Binding-site contacts:
Ligand atom C2 contacts residue ASN120 of chain 4.A at 2.3 Å.
Ligand atom C8 contacts residue ASN119 of chain 4.A at 3.6 Å.
Ligand atom C7 contacts residue ASN120 of chain 4.A at 3.3 Å.
Ligand atom O3 contacts residue ASP250 of chain 1.A at 3.1 Å (salt-bridge).
Ligand atom C6 contacts residue ILE285 of chain 1.A at 3.4 Å (hydrophobic).
Ligand atom C6 contacts residue GLN311 of chain 1.A at 3.6 Å.
Ligand atom O5 contacts residue ARG283 of chain 1.A at 3.3 Å (salt-bridge).
Ligand atom O3 contacts residue ASN249 of chain 1.A at 2.7 Å (h-bond).
Ligand atom O5 contacts residue GLY374 of chain 1.A at 3.3 Å.
Ligand atom C5 contacts residue ILE310 of chain 1.A at 3.5 Å (hydrophobic).
Ligand atom O3 contacts residue GLN311 of chain 1.A at 3.4 Å.
Ligand atom O5 contacts residue ASN120 of chain 4.A at 2.4 Å (h-bond).
Ligand atom O6 contacts residue ILE310 of chain 1.A at 3.2 Å (h-bond).
Ligand atom C5 contacts residue ASN120 of chain 4.A at 3.7 Å.
Ligand atom C4 contacts residue GLU294 of chain 1.A at 3.5 Å.
Ligand atom C6 contacts residue PRO309 of chain 1.A at 3.6 Å (hydrophobic).
Ligand atom O6 contacts residue ILE285 of chain 1.A at 2.7 Å (h-bond).
Ligand atom N2 contacts residue ASN120 of chain 4.A at 2.7 Å (h-bond).
Ligand atom C6 contacts residue LEU373 of chain 1.A at 3.4 Å (hydrophobic).
Ligand atom O6 contacts residue GLN375 of chain 1.A at 3.0 Å (h-bond).
Ligand atom O3 contacts residue GLY312 of chain 1.A at 3.1 Å (h-bond).
Ligand atom C6 contacts residue ILE310 of chain 1.A at 3.4 Å (hydrophobic).
Ligand atom C3 contacts residue ASN120 of chain 4.A at 3.7 Å.
Ligand atom O4 contacts residue THR287 of chain 1.A at 3.5 Å.
Ligand atom O5 contacts residue ASP250 of chain 1.A at 3.7 Å.
Ligand atom O4 contacts residue ARG247 of chain 1.A at 3.1 Å (salt-bridge).
Ligand atom O2 contacts residue GLY312 of chain 1.A at 3.2 Å.
Ligand atom O6 contacts residue ASP250 of chain 1.A at 2.6 Å (salt-bridge).
Ligand atom O7 contacts residue ASN120 of chain 4.A at 3.6 Å (h-bond).
Ligand atom C3 contacts residue GLY312 of chain 1.A at 3.3 Å.
Ligand atom O4 contacts residue ARG283 of chain 1.A at 3.5 Å (salt-bridge).
Ligand atom C1 contacts residue ASN120 of chain 4.A at 1.4 Å.
Ligand atom O2 contacts residue LEU296 of chain 1.A at 3.5 Å.
Ligand atom C5 contacts residue ARG283 of chain 1.A at 3.7 Å.
Ligand atom O3 contacts residue ARG283 of chain 1.A at 2.9 Å (salt-bridge).
Ligand atom O2 contacts residue ASN249 of chain 1.A at 3.2 Å (h-bond).
Ligand atom C3 contacts residue GLU294 of chain 1.A at 3.3 Å.
Ligand atom O4 contacts residue GLU294 of chain 1.A at 2.6 Å (salt-bridge).
Ligand atom O3 contacts residue GLU294 of chain 1.A at 2.6 Å (salt-bridge).
Ligand atom O5 contacts residue GLN375 of chain 1.A at 3.3 Å (h-bond).

Sequence of chain 4.A:
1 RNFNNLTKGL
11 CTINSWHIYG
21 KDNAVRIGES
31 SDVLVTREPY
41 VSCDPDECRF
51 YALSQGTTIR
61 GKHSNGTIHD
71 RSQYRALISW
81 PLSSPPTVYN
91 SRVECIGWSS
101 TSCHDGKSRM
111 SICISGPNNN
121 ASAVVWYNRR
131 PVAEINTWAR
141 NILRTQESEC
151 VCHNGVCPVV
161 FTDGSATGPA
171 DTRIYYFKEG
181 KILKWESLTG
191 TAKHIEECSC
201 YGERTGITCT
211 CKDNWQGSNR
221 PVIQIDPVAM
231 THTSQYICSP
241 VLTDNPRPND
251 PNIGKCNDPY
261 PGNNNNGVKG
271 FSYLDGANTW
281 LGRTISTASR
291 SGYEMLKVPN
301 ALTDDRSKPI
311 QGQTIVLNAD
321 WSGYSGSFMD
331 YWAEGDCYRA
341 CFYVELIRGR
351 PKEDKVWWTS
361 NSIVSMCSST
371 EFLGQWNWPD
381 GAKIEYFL

This protein binds this small molecule.
Small molecule (SMILES): CC(=O)N[C@H]1[C@H](O[C@H]2[C@H](O)[C@@H](NC(C)=O)CO[C@@H]2CO)O[C@H](CO)[C@@H](O[C@@H]2O[C@H](CO[C@H]3O[C@H](CO[C@H]4O[C@H](CO)[C@@H](O)[C@H](O)[C@@H]4O)[C@@H](O)[C@H](O[C@H]4O[C@H](CO)[C@@H](O)[C@H](O)[C@@H]4O)[C@@H]3O)[C@@H](O)[C@H](O[C@H]3O[C@H](CO)[C@@H](O)[C@H](O)[C@@H]3O[C@H]3O[C@H](CO)[C@@H](O)[C@H](O)[C@@H]3O[C@H]3O[C@H](CO)[C@@H](O)[C@H](O)[C@@H]3O)[C@@H]2O)[C@@H]1O

Sequence of chain 1.A:
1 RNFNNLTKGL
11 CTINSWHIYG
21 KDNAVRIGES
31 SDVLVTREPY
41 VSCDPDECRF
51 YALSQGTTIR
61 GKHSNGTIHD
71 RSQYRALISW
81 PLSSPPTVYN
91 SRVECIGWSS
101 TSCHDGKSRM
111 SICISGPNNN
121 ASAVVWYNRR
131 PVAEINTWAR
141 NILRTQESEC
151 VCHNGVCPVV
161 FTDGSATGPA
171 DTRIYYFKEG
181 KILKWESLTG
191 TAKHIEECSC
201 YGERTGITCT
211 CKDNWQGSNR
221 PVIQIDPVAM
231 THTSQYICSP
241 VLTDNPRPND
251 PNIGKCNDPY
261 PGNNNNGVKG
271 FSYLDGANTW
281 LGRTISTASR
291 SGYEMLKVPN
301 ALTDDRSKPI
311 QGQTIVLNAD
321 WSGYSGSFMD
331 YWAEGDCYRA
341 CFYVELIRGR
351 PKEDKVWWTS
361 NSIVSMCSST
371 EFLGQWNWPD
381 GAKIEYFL